This small molecule binds to this protein.
Small molecule (SMILES): CC(=O)N[C@H]1[C@H](O[C@H]2[C@H](O)[C@@H](NC(C)=O)CO[C@@H]2CO)O[C@H](CO)[C@@H](O)[C@@H]1O

Sequence of chain 1.C:
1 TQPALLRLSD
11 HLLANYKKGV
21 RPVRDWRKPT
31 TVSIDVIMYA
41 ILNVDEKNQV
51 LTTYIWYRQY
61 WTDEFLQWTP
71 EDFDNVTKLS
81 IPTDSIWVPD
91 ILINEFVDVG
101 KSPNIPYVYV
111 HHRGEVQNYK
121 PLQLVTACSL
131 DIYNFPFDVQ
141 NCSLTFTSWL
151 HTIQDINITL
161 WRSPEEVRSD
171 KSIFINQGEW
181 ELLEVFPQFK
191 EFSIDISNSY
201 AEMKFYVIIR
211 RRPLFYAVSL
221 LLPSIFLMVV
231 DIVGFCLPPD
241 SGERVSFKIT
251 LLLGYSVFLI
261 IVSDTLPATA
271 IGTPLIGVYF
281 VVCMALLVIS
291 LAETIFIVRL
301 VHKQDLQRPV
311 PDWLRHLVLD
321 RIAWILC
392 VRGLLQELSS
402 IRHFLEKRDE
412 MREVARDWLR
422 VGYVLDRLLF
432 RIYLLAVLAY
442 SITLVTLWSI

Sequence of chain 1.A:
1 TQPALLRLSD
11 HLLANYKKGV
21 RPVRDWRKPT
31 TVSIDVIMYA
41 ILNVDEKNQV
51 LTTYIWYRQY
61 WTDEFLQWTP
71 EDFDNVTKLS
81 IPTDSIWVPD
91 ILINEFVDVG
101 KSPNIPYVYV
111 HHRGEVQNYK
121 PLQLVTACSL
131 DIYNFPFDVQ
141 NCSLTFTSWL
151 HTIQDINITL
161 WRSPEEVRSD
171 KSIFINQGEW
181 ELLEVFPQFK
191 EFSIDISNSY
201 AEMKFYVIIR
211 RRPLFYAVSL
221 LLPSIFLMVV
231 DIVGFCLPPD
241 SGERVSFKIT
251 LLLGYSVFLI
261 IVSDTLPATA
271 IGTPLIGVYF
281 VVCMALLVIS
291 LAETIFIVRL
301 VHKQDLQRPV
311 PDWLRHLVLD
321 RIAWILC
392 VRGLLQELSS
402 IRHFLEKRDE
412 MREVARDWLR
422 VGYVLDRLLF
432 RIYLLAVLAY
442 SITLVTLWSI

Binding-site contacts:
Ligand atom N2 contacts residue ASN75 of chain 1.A at 2.9 Å (h-bond).
Ligand atom C5 contacts residue ASN75 of chain 1.A at 3.7 Å.
Ligand atom O7 contacts residue ARG27 of chain 1.C at 4.5 Å.
Ligand atom C7 contacts residue ASN75 of chain 1.A at 3.1 Å.
Ligand atom C1 contacts residue ASN75 of chain 1.A at 1.4 Å.
Ligand atom C8 contacts residue ASN75 of chain 1.A at 4.4 Å.
Ligand atom O7 contacts residue ASN75 of chain 1.A at 2.9 Å (h-bond).
Ligand atom C8 contacts residue ASP74 of chain 1.A at 3.4 Å.
Ligand atom O5 contacts residue ASN75 of chain 1.A at 2.4 Å (h-bond).
Ligand atom C2 contacts residue ASN75 of chain 1.A at 2.5 Å.
Ligand atom C4 contacts residue ASN75 of chain 1.A at 4.2 Å.
Ligand atom C3 contacts residue ASN75 of chain 1.A at 3.8 Å.
Ligand atom C7 contacts residue ASP74 of chain 1.A at 4.4 Å.